A protein and the small-molecule ligand that binds it are described below.
Small molecule (SMILES): Nc1ncnc2c1ncn2[C@@H]1O[C@H](COP(=O)(O)OP(=O)(O)OP(O)(O)=S)[C@@H](O)[C@H]1O

Sequence of chain 1.D:
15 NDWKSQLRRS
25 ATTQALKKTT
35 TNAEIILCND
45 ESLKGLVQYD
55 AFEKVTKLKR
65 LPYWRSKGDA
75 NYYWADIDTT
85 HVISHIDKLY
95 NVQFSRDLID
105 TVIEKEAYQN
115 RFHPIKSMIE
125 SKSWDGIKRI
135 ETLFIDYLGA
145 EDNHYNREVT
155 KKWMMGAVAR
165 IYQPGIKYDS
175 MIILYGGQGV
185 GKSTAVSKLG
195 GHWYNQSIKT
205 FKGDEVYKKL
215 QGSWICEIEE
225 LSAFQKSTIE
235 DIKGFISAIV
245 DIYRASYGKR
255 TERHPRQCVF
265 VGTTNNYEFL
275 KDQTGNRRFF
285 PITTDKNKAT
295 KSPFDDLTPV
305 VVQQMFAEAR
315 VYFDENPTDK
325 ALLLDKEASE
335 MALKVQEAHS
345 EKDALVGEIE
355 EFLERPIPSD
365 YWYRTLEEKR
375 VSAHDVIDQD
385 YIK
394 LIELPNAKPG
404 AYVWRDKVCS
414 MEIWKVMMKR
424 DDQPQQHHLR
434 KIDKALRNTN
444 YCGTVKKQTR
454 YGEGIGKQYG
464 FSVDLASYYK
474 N

Binding-site contacts:
Ligand atom O3G contacts residue GLY181 of chain 1.D at 3.5 Å (h-bond).
Ligand atom O3G contacts residue GLN182 of chain 1.D at 3.6 Å.
Ligand atom N7 contacts residue LEU327 of chain 1.E at 3.7 Å.
Ligand atom O3B contacts residue LYS186 of chain 1.D at 3.5 Å.
Ligand atom C8 contacts residue LEU327 of chain 1.E at 3.7 Å (hydrophobic).
Ligand atom O2G contacts residue GLU224 of chain 1.D at 3.4 Å (salt-bridge).
Ligand atom S1G contacts residue ARG282 of chain 1.E at 2.5 Å (salt-bridge).
Ligand atom O2B contacts residue SER187 of chain 1.D at 3.7 Å.
Ligand atom N6 contacts residue ASP323 of chain 1.E at 3.3 Å (salt-bridge).
Ligand atom O3B contacts residue GLN182 of chain 1.D at 3.5 Å (h-bond).
Ligand atom O2G contacts residue ARG282 of chain 1.E at 3.4 Å (salt-bridge).
Ligand atom O4' contacts residue PHE298 of chain 1.D at 3.1 Å.
Ligand atom O1B contacts residue SER187 of chain 1.D at 3.1 Å.
Ligand atom O2A contacts residue THR188 of chain 1.D at 3.4 Å (h-bond).
Ligand atom N6 contacts residue LYS324 of chain 1.E at 3.5 Å (salt-bridge).
Ligand atom O1B contacts residue MG1 of chain 1.O at 2.1 Å.
Ligand atom O3B contacts residue GLY181 of chain 1.D at 3.8 Å.
Ligand atom O1A contacts residue THR188 of chain 1.D at 2.9 Å (h-bond).
Ligand atom O2B contacts residue LYS186 of chain 1.D at 2.8 Å (salt-bridge).
Ligand atom O1A contacts residue GLY185 of chain 1.D at 3.2 Å.
Ligand atom O3A contacts residue ARG281 of chain 1.E at 3.6 Å (salt-bridge).
Ligand atom O3G contacts residue LYS186 of chain 1.D at 3.1 Å (salt-bridge).
Ligand atom C5' contacts residue ARG281 of chain 1.E at 3.4 Å.
Ligand atom S1G contacts residue GLN182 of chain 1.D at 3.5 Å (h-bond).
Ligand atom PB contacts residue MG1 of chain 1.O at 3.5 Å.
Ligand atom C4 contacts residue LEU327 of chain 1.E at 3.5 Å (hydrophobic).
Ligand atom S1G contacts residue ARG281 of chain 1.E at 3.2 Å (salt-bridge).
Ligand atom N1 contacts residue PHE298 of chain 1.D at 3.6 Å.
Ligand atom N3 contacts residue LEU327 of chain 1.E at 3.6 Å.
Ligand atom N3 contacts residue PHE298 of chain 1.D at 3.6 Å.
Ligand atom PA contacts residue THR188 of chain 1.D at 3.4 Å.
Ligand atom O2G contacts residue MG1 of chain 1.O at 2.5 Å.
Ligand atom O2A contacts residue ARG281 of chain 1.E at 3.4 Å (salt-bridge).
Ligand atom O2A contacts residue LYS171 of chain 1.E at 3.2 Å (salt-bridge).
Ligand atom C5 contacts residue LEU327 of chain 1.E at 3.5 Å (hydrophobic).
Ligand atom O1A contacts residue LYS186 of chain 1.D at 3.6 Å.
Ligand atom C2 contacts residue PHE298 of chain 1.D at 3.6 Å (hydrophobic).
Ligand atom O1A contacts residue SER187 of chain 1.D at 3.5 Å (h-bond).
Ligand atom O5' contacts residue THR188 of chain 1.D at 3.5 Å (h-bond).
Ligand atom O2B contacts residue GLY185 of chain 1.D at 3.0 Å (h-bond).

Sequence of chain 1.E:
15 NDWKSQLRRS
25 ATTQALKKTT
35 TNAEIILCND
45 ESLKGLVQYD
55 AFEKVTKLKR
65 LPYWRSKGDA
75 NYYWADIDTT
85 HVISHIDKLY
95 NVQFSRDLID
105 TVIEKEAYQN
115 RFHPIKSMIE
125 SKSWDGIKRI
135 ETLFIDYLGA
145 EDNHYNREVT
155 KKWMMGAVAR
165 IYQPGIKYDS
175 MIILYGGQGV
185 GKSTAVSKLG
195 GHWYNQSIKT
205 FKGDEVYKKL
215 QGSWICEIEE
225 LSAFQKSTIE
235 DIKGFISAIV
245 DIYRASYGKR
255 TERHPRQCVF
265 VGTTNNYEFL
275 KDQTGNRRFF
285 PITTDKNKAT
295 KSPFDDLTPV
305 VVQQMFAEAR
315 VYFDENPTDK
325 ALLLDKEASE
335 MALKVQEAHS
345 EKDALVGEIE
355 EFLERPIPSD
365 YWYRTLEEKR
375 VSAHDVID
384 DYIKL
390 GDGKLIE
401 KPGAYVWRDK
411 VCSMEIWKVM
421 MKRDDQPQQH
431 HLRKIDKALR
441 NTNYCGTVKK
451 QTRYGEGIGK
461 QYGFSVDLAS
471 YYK